Sequence of chain 1.J:
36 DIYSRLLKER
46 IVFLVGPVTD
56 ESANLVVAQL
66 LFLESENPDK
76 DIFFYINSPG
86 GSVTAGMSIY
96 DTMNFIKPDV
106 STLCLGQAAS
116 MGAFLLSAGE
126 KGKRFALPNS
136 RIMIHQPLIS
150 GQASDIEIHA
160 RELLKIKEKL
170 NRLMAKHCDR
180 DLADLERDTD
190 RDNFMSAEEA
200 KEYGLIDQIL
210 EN

This small molecule binds to this protein.
Small molecule (SMILES): C[C@@H]1C[C@H]2C(=O)O[C@@H](C)[C@H](NC(=O)[C@@H](N)Cc3cc(F)cc(F)c3)C(=O)N3CCC[C@H]3C(=O)N3CCCC[C@H]3C(=O)N[C@@H](C)C(=O)N2C1

Binding-site contacts:
Ligand atom CE contacts residue GLU44 of chain 1.K at 3.3 Å.
Ligand atom C contacts residue PHE100 of chain 1.J at 3.6 Å (hydrophobic).
Ligand atom F2 contacts residue LEU110 of chain 1.K at 3.2 Å.
Ligand atom CB contacts residue SER106 of chain 1.K at 3.9 Å.
Ligand atom CE contacts residue LEU209 of chain 1.K at 3.6 Å (hydrophobic).
Ligand atom CB contacts residue PHE100 of chain 1.J at 3.9 Å (hydrophobic).
Ligand atom CE1 contacts residue LEU132 of chain 1.K at 3.6 Å (hydrophobic).
Ligand atom CB contacts residue OCA1 of chain 1.OB at 3.8 Å.
Ligand atom CB contacts residue PHE78 of chain 1.K at 3.7 Å (hydrophobic).
Ligand atom CB contacts residue PHE130 of chain 1.K at 3.6 Å (hydrophobic).
Ligand atom CD2 contacts residue LEU108 of chain 1.K at 3.3 Å (hydrophobic).
Ligand atom F1 contacts residue THR97 of chain 1.J at 3.0 Å.
Ligand atom CD1 contacts residue PHE100 of chain 1.J at 3.5 Å (hydrophobic).
Ligand atom F1 contacts residue PHE100 of chain 1.J at 3.1 Å.
Ligand atom CA contacts residue PHE78 of chain 1.K at 3.7 Å (hydrophobic).
Ligand atom F2 contacts residue VAL62 of chain 1.J at 3.7 Å.
Ligand atom CA contacts residue PHE100 of chain 1.J at 3.5 Å (hydrophobic).
Ligand atom CA contacts residue OCA1 of chain 1.OB at 2.5 Å.
Ligand atom N contacts residue OCA1 of chain 1.OB at 1.5 Å.
Ligand atom F1 contacts residue LEU132 of chain 1.K at 3.7 Å.
Ligand atom CE1 contacts residue THR97 of chain 1.J at 3.9 Å.
Ligand atom CG contacts residue LEU108 of chain 1.K at 3.9 Å (hydrophobic).
Ligand atom N contacts residue OCA1 of chain 1.OB at 2.8 Å (h-bond).
Ligand atom CD contacts residue TYR80 of chain 1.K at 3.4 Å (hydrophobic).
Ligand atom N contacts residue PHE100 of chain 1.J at 3.8 Å.
Ligand atom O contacts residue ASN211 of chain 1.K at 3.7 Å.
Ligand atom O contacts residue TYR80 of chain 1.K at 2.5 Å (h-bond).
Ligand atom C contacts residue TYR80 of chain 1.K at 3.5 Å (hydrophobic).
Ligand atom CB contacts residue PHE78 of chain 1.K at 3.4 Å (hydrophobic).
Ligand atom N contacts residue TYR80 of chain 1.K at 3.1 Å (h-bond).
Ligand atom CA contacts residue PHE78 of chain 1.K at 3.8 Å (hydrophobic).
Ligand atom F1 contacts residue ASP96 of chain 1.J at 3.4 Å.
Ligand atom CB contacts residue LEU209 of chain 1.K at 3.9 Å (hydrophobic).
Ligand atom CZ contacts residue THR97 of chain 1.J at 3.3 Å.
Ligand atom CD contacts residue LEU209 of chain 1.K at 3.9 Å (hydrophobic).
Ligand atom C contacts residue PHE78 of chain 1.K at 3.7 Å (hydrophobic).
Ligand atom CD contacts residue PHE130 of chain 1.K at 3.4 Å (hydrophobic).
Ligand atom CZ contacts residue LEU132 of chain 1.K at 3.5 Å (hydrophobic).
Ligand atom N contacts residue TYR80 of chain 1.K at 3.9 Å.
Ligand atom C contacts residue OCA1 of chain 1.OB at 3.2 Å.

Sequence of chain 1.K:
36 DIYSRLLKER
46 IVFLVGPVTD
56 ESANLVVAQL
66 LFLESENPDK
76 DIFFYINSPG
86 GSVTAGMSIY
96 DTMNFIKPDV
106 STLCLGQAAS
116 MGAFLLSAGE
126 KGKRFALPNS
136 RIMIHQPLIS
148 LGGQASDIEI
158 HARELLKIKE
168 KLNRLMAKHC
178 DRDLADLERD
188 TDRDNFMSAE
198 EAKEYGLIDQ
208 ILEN